Binding-site contacts:
Ligand atom C1 contacts residue ASN311 of chain 1.B at 1.4 Å.
Ligand atom O7 contacts residue ASN309 of chain 1.B at 3.6 Å (h-bond).
Ligand atom N2 contacts residue GLU310 of chain 1.B at 2.8 Å (salt-bridge).
Ligand atom N2 contacts residue ASN309 of chain 1.B at 4.3 Å.
Ligand atom N2 contacts residue ASN311 of chain 1.B at 2.9 Å (h-bond).
Ligand atom C4 contacts residue ASN311 of chain 1.B at 4.2 Å.
Ligand atom C5 contacts residue ASN311 of chain 1.B at 3.7 Å.
Ligand atom C7 contacts residue ASN311 of chain 1.B at 3.6 Å.
Ligand atom C7 contacts residue GLU310 of chain 1.B at 3.2 Å.
Ligand atom C2 contacts residue GLU310 of chain 1.B at 4.0 Å.
Ligand atom C8 contacts residue ASN309 of chain 1.B at 4.1 Å.
Ligand atom C3 contacts residue ASN311 of chain 1.B at 3.8 Å.
Ligand atom C2 contacts residue ASN311 of chain 1.B at 2.5 Å.
Ligand atom C8 contacts residue ASN311 of chain 1.B at 4.0 Å.
Ligand atom C1 contacts residue GLU310 of chain 1.B at 4.3 Å.
Ligand atom O5 contacts residue ASN311 of chain 1.B at 2.4 Å (h-bond).
Ligand atom C7 contacts residue ASN309 of chain 1.B at 3.8 Å.
Ligand atom O7 contacts residue GLU310 of chain 1.B at 2.9 Å (salt-bridge).

A small-molecule ligand and the protein it binds are described below.
Small molecule (SMILES): CC(=O)N[C@@H]1[C@@H](O)[C@H](O)[C@@H](CO)O[C@H]1O

Sequence of chain 1.B:
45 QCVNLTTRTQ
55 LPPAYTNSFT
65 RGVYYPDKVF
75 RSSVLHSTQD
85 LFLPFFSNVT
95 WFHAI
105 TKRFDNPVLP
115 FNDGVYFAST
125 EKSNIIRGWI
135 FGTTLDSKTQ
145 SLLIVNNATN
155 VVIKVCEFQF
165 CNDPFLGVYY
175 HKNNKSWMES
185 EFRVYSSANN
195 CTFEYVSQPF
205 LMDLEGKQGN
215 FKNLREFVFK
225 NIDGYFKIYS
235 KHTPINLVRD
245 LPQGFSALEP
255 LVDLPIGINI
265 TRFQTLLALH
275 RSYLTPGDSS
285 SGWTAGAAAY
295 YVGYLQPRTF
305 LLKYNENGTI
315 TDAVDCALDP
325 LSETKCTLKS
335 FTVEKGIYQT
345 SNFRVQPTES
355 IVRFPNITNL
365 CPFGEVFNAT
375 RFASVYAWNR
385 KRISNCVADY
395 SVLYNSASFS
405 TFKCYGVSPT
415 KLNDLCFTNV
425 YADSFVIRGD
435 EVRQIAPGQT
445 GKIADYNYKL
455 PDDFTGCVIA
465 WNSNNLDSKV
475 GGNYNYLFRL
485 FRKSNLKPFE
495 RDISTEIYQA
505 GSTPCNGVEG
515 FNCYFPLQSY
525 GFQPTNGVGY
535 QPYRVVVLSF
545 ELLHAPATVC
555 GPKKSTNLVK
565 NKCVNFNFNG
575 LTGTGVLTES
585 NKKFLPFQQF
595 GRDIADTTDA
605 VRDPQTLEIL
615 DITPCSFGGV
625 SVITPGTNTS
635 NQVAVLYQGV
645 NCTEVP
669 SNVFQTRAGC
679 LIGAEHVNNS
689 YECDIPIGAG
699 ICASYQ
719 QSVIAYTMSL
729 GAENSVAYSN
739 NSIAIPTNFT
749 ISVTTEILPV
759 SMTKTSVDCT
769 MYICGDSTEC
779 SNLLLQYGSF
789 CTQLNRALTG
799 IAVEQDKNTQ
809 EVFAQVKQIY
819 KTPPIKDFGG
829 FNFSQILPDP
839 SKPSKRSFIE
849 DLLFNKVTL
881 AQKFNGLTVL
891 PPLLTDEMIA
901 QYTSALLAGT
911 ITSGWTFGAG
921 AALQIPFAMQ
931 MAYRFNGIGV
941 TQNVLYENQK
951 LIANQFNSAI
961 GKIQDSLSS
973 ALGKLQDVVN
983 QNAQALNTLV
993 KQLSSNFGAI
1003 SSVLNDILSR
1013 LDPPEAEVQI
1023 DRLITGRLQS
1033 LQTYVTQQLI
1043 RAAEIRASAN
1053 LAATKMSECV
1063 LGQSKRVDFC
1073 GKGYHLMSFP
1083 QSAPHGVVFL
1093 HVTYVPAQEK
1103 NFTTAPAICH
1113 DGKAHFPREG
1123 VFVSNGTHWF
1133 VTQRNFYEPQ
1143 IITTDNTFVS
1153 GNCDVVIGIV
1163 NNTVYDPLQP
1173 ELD